Binding-site contacts:
Ligand atom O contacts residue TYR60 of chain 1.A at 3.6 Å.
Ligand atom CZ contacts residue GLN274 of chain 1.A at 3.7 Å.
Ligand atom O contacts residue HIS199 of chain 1.A at 2.9 Å (h-bond).
Ligand atom O2P contacts residue ARG236 of chain 1.A at 2.6 Å (salt-bridge).
Ligand atom O contacts residue ASP62 of chain 1.A at 3.6 Å.
Ligand atom CB contacts residue TYR60 of chain 1.A at 3.4 Å (hydrophobic).
Ligand atom O1P contacts residue ALA232 of chain 1.A at 3.2 Å (h-bond).
Ligand atom N contacts residue ASP62 of chain 1.A at 3.0 Å (salt-bridge).
Ligand atom O3P contacts residue ALA232 of chain 1.A at 3.4 Å (h-bond).
Ligand atom CG contacts residue ALA232 of chain 1.A at 3.7 Å (hydrophobic).
Ligand atom O1P contacts residue ARG236 of chain 1.A at 3.2 Å (salt-bridge).
Ligand atom CE2 contacts residue VAL234 of chain 1.A at 3.7 Å (hydrophobic).
Ligand atom CD1 contacts residue HIS199 of chain 1.A at 3.7 Å.
Ligand atom CD contacts residue ARG59 of chain 1.A at 3.2 Å.
Ligand atom CE2 contacts residue ALA232 of chain 1.A at 3.6 Å (hydrophobic).
Ligand atom O1P contacts residue SER231 of chain 1.A at 2.9 Å (h-bond).
Ligand atom N contacts residue ASP62 of chain 1.A at 3.4 Å.
Ligand atom O2P contacts residue SER230 of chain 1.A at 3.2 Å (h-bond).
Ligand atom O2P contacts residue GLY235 of chain 1.A at 3.3 Å.
Ligand atom CA contacts residue ASP62 of chain 1.A at 3.5 Å.
Ligand atom O contacts residue LEU271 of chain 1.A at 3.6 Å.
Ligand atom CG contacts residue ARG59 of chain 1.A at 3.0 Å.
Ligand atom CD2 contacts residue ALA232 of chain 1.A at 3.6 Å (hydrophobic).
Ligand atom P contacts residue GLY235 of chain 1.A at 3.5 Å.
Ligand atom CD2 contacts residue ILE63 of chain 1.A at 3.6 Å (hydrophobic).
Ligand atom C contacts residue ASP62 of chain 1.A at 3.5 Å.
Ligand atom N contacts residue TYR60 of chain 1.A at 3.6 Å.
Ligand atom OH contacts residue GLN274 of chain 1.A at 3.6 Å.
Ligand atom O contacts residue GLN274 of chain 1.A at 3.2 Å (h-bond).
Ligand atom CE1 contacts residue HIS199 of chain 1.A at 3.8 Å.
Ligand atom P contacts residue SER230 of chain 1.A at 3.1 Å.
Ligand atom O3P contacts residue SER230 of chain 1.A at 2.6 Å (h-bond).
Ligand atom O contacts residue VAL61 of chain 1.A at 3.4 Å (h-bond).
Ligand atom O3P contacts residue VAL234 of chain 1.A at 3.1 Å (h-bond).
Ligand atom O1P contacts residue SER230 of chain 1.A at 3.1 Å (h-bond).
Ligand atom O3P contacts residue GLY235 of chain 1.A at 2.8 Å (h-bond).
Ligand atom CB contacts residue ARG59 of chain 1.A at 3.3 Å.
Ligand atom OH contacts residue GLY235 of chain 1.A at 3.7 Å.
Ligand atom O3P contacts residue GLY233 of chain 1.A at 3.3 Å (h-bond).
Ligand atom CE2 contacts residue GLN274 of chain 1.A at 3.6 Å.

Sequence of chain 1.A:
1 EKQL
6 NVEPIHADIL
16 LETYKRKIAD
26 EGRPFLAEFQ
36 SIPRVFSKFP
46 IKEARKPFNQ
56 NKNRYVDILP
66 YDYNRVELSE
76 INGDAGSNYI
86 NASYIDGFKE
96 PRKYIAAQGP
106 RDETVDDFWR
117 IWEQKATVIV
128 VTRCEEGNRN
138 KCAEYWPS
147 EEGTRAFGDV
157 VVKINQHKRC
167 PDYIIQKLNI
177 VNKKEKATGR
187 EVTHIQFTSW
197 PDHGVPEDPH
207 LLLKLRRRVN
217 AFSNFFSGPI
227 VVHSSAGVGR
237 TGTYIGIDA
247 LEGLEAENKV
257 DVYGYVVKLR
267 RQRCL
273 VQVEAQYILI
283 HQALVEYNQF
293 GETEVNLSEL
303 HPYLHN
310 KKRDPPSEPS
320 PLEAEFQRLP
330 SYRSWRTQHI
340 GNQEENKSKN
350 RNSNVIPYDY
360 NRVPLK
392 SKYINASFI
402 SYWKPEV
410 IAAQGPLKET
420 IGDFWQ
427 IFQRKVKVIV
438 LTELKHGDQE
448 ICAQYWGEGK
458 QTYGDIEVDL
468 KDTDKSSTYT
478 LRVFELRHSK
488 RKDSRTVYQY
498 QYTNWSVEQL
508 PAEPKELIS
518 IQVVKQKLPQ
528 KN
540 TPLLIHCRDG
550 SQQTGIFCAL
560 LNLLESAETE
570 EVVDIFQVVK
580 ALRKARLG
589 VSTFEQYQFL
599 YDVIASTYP

A protein and the small-molecule ligand that binds it are described below.
Small molecule (SMILES): C[C@@H](O)[C@H](NC(=O)[C@@H]1CCCN1)C(=O)N[C@H](Cc1ccc(OP(=O)(O)O)cc1)C(=O)N[C@@H](CO)C(=O)O